Binding-site contacts:
Ligand atom O5 contacts residue LYS9 of chain 1.C at 3.6 Å.
Ligand atom O7 contacts residue ASN17 of chain 1.C at 4.5 Å.
Ligand atom O5 contacts residue LEU123 of chain 1.C at 3.8 Å.
Ligand atom C1 contacts residue LYS9 of chain 1.C at 4.2 Å.
Ligand atom C8 contacts residue ILE34 of chain 1.C at 4.5 Å (hydrophobic).
Ligand atom O7 contacts residue ILE34 of chain 1.C at 4.1 Å.
Ligand atom O5 contacts residue ASN17 of chain 1.C at 2.3 Å (h-bond).
Ligand atom C1 contacts residue ASN17 of chain 1.C at 1.3 Å.
Ligand atom C2 contacts residue ASN17 of chain 1.C at 2.5 Å.
Ligand atom C3 contacts residue ASN17 of chain 1.C at 3.8 Å.
Ligand atom N2 contacts residue ASN17 of chain 1.C at 2.9 Å (h-bond).
Ligand atom C8 contacts residue GLY15 of chain 1.C at 3.8 Å.
Ligand atom C5 contacts residue LEU123 of chain 1.C at 4.4 Å (hydrophobic).
Ligand atom C7 contacts residue ILE34 of chain 1.C at 4.5 Å (hydrophobic).
Ligand atom N2 contacts residue GLY15 of chain 1.C at 4.0 Å.
Ligand atom C8 contacts residue ALA36 of chain 1.C at 4.1 Å (hydrophobic).
Ligand atom O6 contacts residue LEU123 of chain 1.C at 3.4 Å.
Ligand atom C5 contacts residue ASN17 of chain 1.C at 3.5 Å.
Ligand atom C4 contacts residue ASN17 of chain 1.C at 4.2 Å.
Ligand atom C6 contacts residue LEU123 of chain 1.C at 3.6 Å (hydrophobic).
Ligand atom C7 contacts residue ASN17 of chain 1.C at 4.0 Å.
Ligand atom C7 contacts residue GLY15 of chain 1.C at 4.5 Å.
Ligand atom C1 contacts residue LEU123 of chain 1.C at 4.3 Å (hydrophobic).

This small molecule binds to this protein.
Small molecule (SMILES): CC(=O)N[C@@H]1[C@@H](O)[C@H](O)[C@@H](CO)O[C@H]1O

Sequence of chain 1.C:
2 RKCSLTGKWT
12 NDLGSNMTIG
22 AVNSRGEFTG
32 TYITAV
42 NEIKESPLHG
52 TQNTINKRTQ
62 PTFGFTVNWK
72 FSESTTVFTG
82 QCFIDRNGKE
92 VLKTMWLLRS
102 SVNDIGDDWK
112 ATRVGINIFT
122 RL